Binding-site contacts:
Ligand atom OP1 contacts residue PRO48 of chain 1.N at 4.3 Å.
Ligand atom C2' contacts residue MG1 of chain 1.YD at 3.2 Å.
Ligand atom C3' contacts residue MG1 of chain 1.ZD at 4.1 Å.
Ligand atom O3' contacts residue MG1 of chain 1.YD at 3.9 Å.
Ligand atom OP1 contacts residue MG1 of chain 1.ZD at 2.7 Å.
Ligand atom O3' contacts residue PRO48 of chain 1.N at 4.1 Å.
Ligand atom O5' contacts residue MG1 of chain 1.ZD at 4.2 Å.
Ligand atom OP2 contacts residue MG1 of chain 1.ZD at 2.1 Å.
Ligand atom C5' contacts residue MG1 of chain 1.YD at 4.3 Å.
Ligand atom C1' contacts residue MG1 of chain 1.YD at 3.3 Å.
Ligand atom O4' contacts residue MG1 of chain 1.YD at 3.2 Å.
Ligand atom C5' contacts residue MG1 of chain 1.ZD at 4.4 Å.
Ligand atom C4' contacts residue MG1 of chain 1.YD at 3.1 Å.
Ligand atom O2' contacts residue MG1 of chain 1.YD at 2.4 Å.
Ligand atom P contacts residue MG1 of chain 1.ZD at 2.7 Å.
Ligand atom O3' contacts residue MG1 of chain 1.ZD at 3.3 Å.
Ligand atom C3' contacts residue MG1 of chain 1.YD at 3.6 Å.

Sequence of chain 1.N:
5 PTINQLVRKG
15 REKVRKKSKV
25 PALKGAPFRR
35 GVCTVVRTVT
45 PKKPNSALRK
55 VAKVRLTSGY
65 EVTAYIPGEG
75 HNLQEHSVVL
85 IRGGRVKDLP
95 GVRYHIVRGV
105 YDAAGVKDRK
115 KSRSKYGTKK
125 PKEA

The small molecule below binds the protein below.
Small molecule (SMILES): O=c1ccn([C@@H]2O[C@H](CO[P](=O)(O)O[C@H]3[C@@H](O)[C@H](n4ccc(=O)[nH]c4=O)O[C@@H]3CO[P](=O)(O)O[C@H]3[C@@H](O)[C@H](n4ccc(=O)[nH]c4=O)O[C@@H]3CO[P](=O)(O)O[C@H]3[C@@H](O)[C@H](n4ccc(=O)[nH]c4=O)O[C@@H]3CO)[C@@H](O)[C@H]2O)c(=O)[nH]1